Sequence of chain 56.A:
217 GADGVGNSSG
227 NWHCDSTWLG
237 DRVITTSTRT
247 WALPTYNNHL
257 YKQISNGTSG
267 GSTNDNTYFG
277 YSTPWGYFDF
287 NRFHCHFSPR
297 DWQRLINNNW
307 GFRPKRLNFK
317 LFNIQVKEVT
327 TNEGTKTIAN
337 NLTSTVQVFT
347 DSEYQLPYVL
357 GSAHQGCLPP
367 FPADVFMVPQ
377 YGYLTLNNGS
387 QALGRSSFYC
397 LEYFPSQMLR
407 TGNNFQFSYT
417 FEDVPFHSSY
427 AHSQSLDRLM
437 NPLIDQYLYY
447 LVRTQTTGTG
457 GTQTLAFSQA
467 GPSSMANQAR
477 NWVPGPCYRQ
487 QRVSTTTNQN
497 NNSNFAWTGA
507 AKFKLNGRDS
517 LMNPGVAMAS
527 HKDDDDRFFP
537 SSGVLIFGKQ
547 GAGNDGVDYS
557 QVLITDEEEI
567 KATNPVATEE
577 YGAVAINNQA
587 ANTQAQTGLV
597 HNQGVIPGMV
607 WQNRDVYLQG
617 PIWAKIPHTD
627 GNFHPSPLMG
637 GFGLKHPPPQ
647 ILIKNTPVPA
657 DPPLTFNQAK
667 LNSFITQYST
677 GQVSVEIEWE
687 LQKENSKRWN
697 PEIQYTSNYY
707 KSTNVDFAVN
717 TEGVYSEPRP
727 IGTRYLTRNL

This small molecule binds to this protein.
Small molecule (SMILES): Nc1ncnc2c1ncn2[C@H]1C[C@H](O)[C@@H](COP(=O)(O)O)O1

Sequence of chain 55.A:
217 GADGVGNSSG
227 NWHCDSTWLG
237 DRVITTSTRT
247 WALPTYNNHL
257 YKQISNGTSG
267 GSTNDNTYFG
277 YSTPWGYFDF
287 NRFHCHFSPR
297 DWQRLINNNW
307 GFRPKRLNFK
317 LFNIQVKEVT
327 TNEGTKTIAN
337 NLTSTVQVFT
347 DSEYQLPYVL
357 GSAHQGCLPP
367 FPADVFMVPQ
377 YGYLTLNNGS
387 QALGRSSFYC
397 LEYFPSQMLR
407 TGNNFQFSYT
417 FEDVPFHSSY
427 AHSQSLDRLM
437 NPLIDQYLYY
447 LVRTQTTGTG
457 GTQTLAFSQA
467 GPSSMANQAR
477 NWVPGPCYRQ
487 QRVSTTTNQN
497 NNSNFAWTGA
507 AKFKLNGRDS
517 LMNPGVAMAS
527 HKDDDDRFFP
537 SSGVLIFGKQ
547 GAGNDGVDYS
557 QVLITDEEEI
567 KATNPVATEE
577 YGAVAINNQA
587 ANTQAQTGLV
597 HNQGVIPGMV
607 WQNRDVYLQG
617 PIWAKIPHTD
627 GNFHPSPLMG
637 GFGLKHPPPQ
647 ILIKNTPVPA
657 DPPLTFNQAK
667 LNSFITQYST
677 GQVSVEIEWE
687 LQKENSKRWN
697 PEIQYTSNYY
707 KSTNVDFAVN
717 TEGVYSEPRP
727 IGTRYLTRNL

Binding-site contacts:
Ligand atom N3 contacts residue PRO631 of chain 56.A at 3.6 Å.
Ligand atom N1 contacts residue PRO631 of chain 56.A at 3.5 Å (h-bond).
Ligand atom C2' contacts residue HIS630 of chain 56.A at 3.2 Å.
Ligand atom C6 contacts residue PRO631 of chain 56.A at 3.9 Å (hydrophobic).
Ligand atom C2 contacts residue GLY639 of chain 56.A at 3.1 Å.
Ligand atom C2 contacts residue PRO421 of chain 56.A at 4.5 Å (hydrophobic).
Ligand atom N6 contacts residue PHE638 of chain 56.A at 3.9 Å.
Ligand atom N6 contacts residue VAL420 of chain 56.A at 4.0 Å.
Ligand atom C2 contacts residue PRO631 of chain 56.A at 3.3 Å (hydrophobic).
Ligand atom N6 contacts residue GLY637 of chain 56.A at 3.7 Å.
Ligand atom C5 contacts residue PRO631 of chain 56.A at 4.2 Å (hydrophobic).
Ligand atom C6 contacts residue GLY639 of chain 56.A at 3.8 Å.
Ligand atom C5 contacts residue SER632 of chain 56.A at 4.1 Å.
Ligand atom N6 contacts residue SER632 of chain 56.A at 3.3 Å (h-bond).
Ligand atom N9 contacts residue PRO421 of chain 56.A at 4.4 Å.
Ligand atom C1' contacts residue PRO631 of chain 56.A at 4.3 Å (hydrophobic).
Ligand atom N1 contacts residue VAL420 of chain 56.A at 3.7 Å.
Ligand atom C4 contacts residue PRO421 of chain 56.A at 4.3 Å (hydrophobic).
Ligand atom N1 contacts residue PRO421 of chain 56.A at 4.3 Å.
Ligand atom N1 contacts residue GLY639 of chain 56.A at 3.1 Å (h-bond).
Ligand atom C1' contacts residue HIS630 of chain 56.A at 4.0 Å.
Ligand atom N7 contacts residue ASN609 of chain 56.A at 3.8 Å.
Ligand atom C3' contacts residue HIS630 of chain 56.A at 4.4 Å.
Ligand atom N1 contacts residue PHE638 of chain 56.A at 4.3 Å.
Ligand atom C6 contacts residue PRO421 of chain 56.A at 4.1 Å (hydrophobic).
Ligand atom C2 contacts residue VAL420 of chain 56.A at 4.3 Å (hydrophobic).
Ligand atom N7 contacts residue HIS630 of chain 56.A at 4.1 Å.
Ligand atom N6 contacts residue GLY639 of chain 56.A at 3.6 Å (h-bond).
Ligand atom N9 contacts residue HIS630 of chain 56.A at 4.2 Å.
Ligand atom N7 contacts residue SER632 of chain 56.A at 4.1 Å.
Ligand atom C5 contacts residue PRO421 of chain 56.A at 4.1 Å (hydrophobic).
Ligand atom C6 contacts residue SER632 of chain 56.A at 3.9 Å.
Ligand atom O1P contacts residue LYS641 of chain 55.A at 4.0 Å.
Ligand atom C8 contacts residue PRO421 of chain 56.A at 4.3 Å (hydrophobic).
Ligand atom C4 contacts residue PRO631 of chain 56.A at 4.0 Å (hydrophobic).
Ligand atom C8 contacts residue HIS630 of chain 56.A at 3.3 Å.
Ligand atom N7 contacts residue PRO421 of chain 56.A at 4.2 Å.
Ligand atom O2P contacts residue ASP626 of chain 55.A at 4.2 Å.
Ligand atom N3 contacts residue GLY639 of chain 56.A at 4.3 Å.
Ligand atom C6 contacts residue VAL420 of chain 56.A at 4.0 Å (hydrophobic).